This protein binds this small molecule.
Small molecule (SMILES): CC/C(=C(\c1ccc(O)cc1)c1ccc(OCCN(C)C)cc1)c1ccccc1

Binding-site contacts:
Ligand atom C13 contacts residue ILE117 of chain 2.A at 3.4 Å (hydrophobic).
Ligand atom C19 contacts residue MET80 of chain 2.A at 3.7 Å (hydrophobic).
Ligand atom C18 contacts residue MET80 of chain 2.A at 3.6 Å (hydrophobic).
Ligand atom C19 contacts residue LEU220 of chain 2.A at 4.0 Å (hydrophobic).
Ligand atom C12 contacts residue LEU42 of chain 2.A at 3.7 Å (hydrophobic).
Ligand atom O20 contacts residue LEU220 of chain 2.A at 3.4 Å.
Ligand atom C18 contacts residue ALA46 of chain 2.A at 4.0 Å (hydrophobic).
Ligand atom C12 contacts residue MET39 of chain 2.A at 3.7 Å (hydrophobic).
Ligand atom O4 contacts residue ARG90 of chain 2.A at 2.7 Å (salt-bridge).
Ligand atom N24 contacts residue ASP47 of chain 2.A at 2.8 Å (salt-bridge).
Ligand atom C21 contacts residue THR43 of chain 2.A at 3.4 Å.
Ligand atom C23 contacts residue THR43 of chain 2.A at 3.8 Å.
Ligand atom C19 contacts residue TRP79 of chain 2.A at 3.8 Å (hydrophobic).
Ligand atom C5 contacts residue GLU49 of chain 2.A at 3.0 Å.
Ligand atom C26 contacts residue VAL229 of chain 3.B at 4.0 Å (hydrophobic).
Ligand atom C22 contacts residue LEU42 of chain 2.A at 3.8 Å (hydrophobic).
Ligand atom C20 contacts residue LEU220 of chain 2.A at 3.8 Å (hydrophobic).
Ligand atom C15 contacts residue LEU220 of chain 2.A at 4.0 Å (hydrophobic).
Ligand atom C14 contacts residue MET223 of chain 2.A at 4.0 Å (hydrophobic).
Ligand atom C4 contacts residue ARG90 of chain 2.A at 3.9 Å.
Ligand atom C10 contacts residue LEU124 of chain 2.A at 3.4 Å (hydrophobic).
Ligand atom C6 contacts residue ALA46 of chain 2.A at 3.8 Å (hydrophobic).
Ligand atom C4 contacts residue GLU49 of chain 2.A at 3.2 Å.
Ligand atom C19 contacts residue ALA46 of chain 2.A at 3.9 Å (hydrophobic).
Ligand atom C25 contacts residue PRO230 of chain 3.B at 3.6 Å (hydrophobic).
Ligand atom C24 contacts residue ASP47 of chain 2.A at 3.6 Å.
Ligand atom C6 contacts residue LEU42 of chain 2.A at 3.8 Å (hydrophobic).
Ligand atom C13 contacts residue MET39 of chain 2.A at 3.4 Å (hydrophobic).
Ligand atom C25 contacts residue LEU234 of chain 3.B at 3.8 Å (hydrophobic).
Ligand atom O20 contacts residue THR43 of chain 2.A at 4.0 Å.
Ligand atom C15 contacts residue GLY216 of chain 2.A at 3.3 Å.
Ligand atom C10 contacts residue MET84 of chain 2.A at 3.9 Å (hydrophobic).
Ligand atom C23 contacts residue ASP47 of chain 2.A at 3.6 Å.
Ligand atom C5 contacts residue LEU45 of chain 2.A at 3.7 Å (hydrophobic).
Ligand atom C26 contacts residue ASP47 of chain 2.A at 3.8 Å.
Ligand atom C10 contacts residue ILE120 of chain 2.A at 3.9 Å (hydrophobic).
Ligand atom C25 contacts residue ASP47 of chain 2.A at 3.0 Å.
Ligand atom C3 contacts residue LEU87 of chain 2.A at 4.0 Å (hydrophobic).
Ligand atom C9 contacts residue PHE100 of chain 2.A at 3.9 Å (hydrophobic).
Ligand atom O4 contacts residue GLU49 of chain 2.A at 2.7 Å (salt-bridge).

Sequence of chain 3.B:
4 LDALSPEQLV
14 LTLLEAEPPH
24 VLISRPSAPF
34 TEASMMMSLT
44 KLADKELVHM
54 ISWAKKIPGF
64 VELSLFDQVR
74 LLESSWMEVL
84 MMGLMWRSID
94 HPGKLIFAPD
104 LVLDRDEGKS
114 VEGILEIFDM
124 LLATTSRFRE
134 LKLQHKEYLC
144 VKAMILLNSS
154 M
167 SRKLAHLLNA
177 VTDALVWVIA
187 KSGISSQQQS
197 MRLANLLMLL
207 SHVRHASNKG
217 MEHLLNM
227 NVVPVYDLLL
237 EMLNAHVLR

Sequence of chain 2.A:
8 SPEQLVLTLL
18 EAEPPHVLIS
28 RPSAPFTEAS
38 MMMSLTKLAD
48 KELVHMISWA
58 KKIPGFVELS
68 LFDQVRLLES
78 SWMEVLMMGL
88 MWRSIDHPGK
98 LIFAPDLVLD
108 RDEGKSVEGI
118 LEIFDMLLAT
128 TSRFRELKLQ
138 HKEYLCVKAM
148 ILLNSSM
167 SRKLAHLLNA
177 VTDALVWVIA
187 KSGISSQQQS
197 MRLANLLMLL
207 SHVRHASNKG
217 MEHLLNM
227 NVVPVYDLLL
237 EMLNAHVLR